The small molecule below binds the protein below.
Small molecule (SMILES): O=C(O)c1cn(CB(O)OP(=O)(O)O)nn1

Sequence of chain 1.B:
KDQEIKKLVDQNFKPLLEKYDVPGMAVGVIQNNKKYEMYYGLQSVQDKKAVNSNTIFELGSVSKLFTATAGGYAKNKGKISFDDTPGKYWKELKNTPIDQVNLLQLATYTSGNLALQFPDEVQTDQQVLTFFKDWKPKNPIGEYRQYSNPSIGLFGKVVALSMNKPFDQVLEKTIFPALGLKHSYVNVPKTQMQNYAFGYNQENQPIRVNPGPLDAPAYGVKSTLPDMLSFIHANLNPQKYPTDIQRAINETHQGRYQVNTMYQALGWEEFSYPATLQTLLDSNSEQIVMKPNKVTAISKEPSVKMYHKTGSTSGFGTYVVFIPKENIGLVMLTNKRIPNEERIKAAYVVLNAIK

Binding-site contacts:
Ligand atom O4 contacts residue TYR152 of chain 1.B at 3.8 Å.
Ligand atom O9 contacts residue TYR152 of chain 1.B at 2.4 Å (h-bond).
Ligand atom P8 contacts residue TYR152 of chain 1.B at 3.6 Å.
Ligand atom O4 contacts residue GLY316 of chain 1.B at 3.8 Å.
Ligand atom P8 contacts residue THR315 of chain 1.B at 3.9 Å.
Ligand atom O2 contacts residue GLY65 of chain 1.B at 3.7 Å.
Ligand atom N5 contacts residue SER66 of chain 1.B at 3.7 Å.
Ligand atom N8 contacts residue GLN122 of chain 1.B at 3.0 Å (h-bond).
Ligand atom O9 contacts residue THR315 of chain 1.B at 3.7 Å.
Ligand atom B1 contacts residue TYR152 of chain 1.B at 3.6 Å.
Ligand atom C10 contacts residue ARG342 of chain 1.B at 3.6 Å.
Ligand atom C1 contacts residue SER66 of chain 1.B at 2.4 Å.
Ligand atom O9 contacts residue LYS314 of chain 1.B at 2.8 Å (salt-bridge).
Ligand atom O4 contacts residue THR315 of chain 1.B at 4.2 Å.
Ligand atom B1 contacts residue SER66 of chain 1.B at 1.4 Å.
Ligand atom P8 contacts residue SER66 of chain 1.B at 3.6 Å.
Ligand atom B1 contacts residue SER317 of chain 1.B at 4.1 Å.
Ligand atom P8 contacts residue LYS314 of chain 1.B at 4.0 Å.
Ligand atom O10 contacts residue GLY316 of chain 1.B at 3.7 Å.
Ligand atom O13 contacts residue TYR152 of chain 1.B at 3.7 Å.
Ligand atom C7 contacts residue GLN122 of chain 1.B at 4.2 Å.
Ligand atom O9 contacts residue SER66 of chain 1.B at 3.4 Å.
Ligand atom O11 contacts residue ARG342 of chain 1.B at 2.9 Å (salt-bridge).
Ligand atom O12 contacts residue ARG342 of chain 1.B at 3.5 Å (salt-bridge).
Ligand atom O10 contacts residue LYS314 of chain 1.B at 4.2 Å.
Ligand atom O2 contacts residue GLY316 of chain 1.B at 4.0 Å.
Ligand atom O10 contacts residue THR315 of chain 1.B at 2.8 Å (h-bond).
Ligand atom N9 contacts residue ASN154 of chain 1.B at 3.4 Å (h-bond).
Ligand atom C6 contacts residue SER317 of chain 1.B at 4.0 Å.
Ligand atom C1 contacts residue TYR152 of chain 1.B at 3.8 Å (hydrophobic).
Ligand atom O2 contacts residue SER66 of chain 1.B at 2.4 Å (h-bond).
Ligand atom O4 contacts residue SER66 of chain 1.B at 2.5 Å (h-bond).
Ligand atom N9 contacts residue GLN122 of chain 1.B at 3.4 Å (h-bond).
Ligand atom N5 contacts residue SER317 of chain 1.B at 4.2 Å.
Ligand atom O2 contacts residue SER317 of chain 1.B at 2.7 Å (h-bond).
Ligand atom C1 contacts residue LYS69 of chain 1.B at 3.7 Å.
Ligand atom O10 contacts residue SER317 of chain 1.B at 4.0 Å.
Ligand atom C1 contacts residue ASN154 of chain 1.B at 4.0 Å.
Ligand atom O4 contacts residue SER317 of chain 1.B at 3.5 Å (h-bond).
Ligand atom B1 contacts residue LYS69 of chain 1.B at 3.8 Å.